Binding-site contacts:
Ligand atom C5 contacts residue TRP56 of chain 1.A at 3.4 Å (hydrophobic).
Ligand atom N7 contacts residue TRP56 of chain 1.A at 3.3 Å.
Ligand atom FAH contacts residue ALA204 of chain 1.A at 3.7 Å.
Ligand atom N9 contacts residue SO41 of chain 1.D at 3.7 Å.
Ligand atom C4 contacts residue TRP56 of chain 1.A at 3.5 Å (hydrophobic).
Ligand atom FAH contacts residue THR203 of chain 1.A at 3.6 Å.
Ligand atom O6 contacts residue TRP102 of chain 1.A at 3.0 Å (h-bond).
Ligand atom CAN contacts residue TRP166 of chain 1.A at 3.6 Å (hydrophobic).
Ligand atom CAL contacts residue HIS200 of chain 1.A at 3.6 Å.
Ligand atom FAI contacts residue TRP102 of chain 1.A at 3.6 Å.
Ligand atom O6 contacts residue MET101 of chain 1.A at 3.4 Å.
Ligand atom N2 contacts residue GLU103 of chain 1.A at 2.9 Å (salt-bridge).
Ligand atom C2 contacts residue GLU103 of chain 1.A at 3.6 Å.
Ligand atom C8 contacts residue SO41 of chain 1.D at 3.1 Å.
Ligand atom N1 contacts residue TRP56 of chain 1.A at 3.6 Å.
Ligand atom OAF contacts residue TRP56 of chain 1.A at 3.6 Å.
Ligand atom C2 contacts residue TRP56 of chain 1.A at 3.7 Å (hydrophobic).
Ligand atom CAQ contacts residue TRP56 of chain 1.A at 3.6 Å (hydrophobic).
Ligand atom CBB contacts residue TRP56 of chain 1.A at 3.6 Å (hydrophobic).
Ligand atom FAG contacts residue THR203 of chain 1.A at 3.6 Å.
Ligand atom O6 contacts residue TRP56 of chain 1.A at 3.5 Å.
Ligand atom N1 contacts residue TRP102 of chain 1.A at 3.8 Å.
Ligand atom FAI contacts residue ALA204 of chain 1.A at 3.3 Å.
Ligand atom CBD contacts residue SO41 of chain 1.D at 3.6 Å.
Ligand atom C6 contacts residue GLU103 of chain 1.A at 3.8 Å.
Ligand atom FAG contacts residue ALA204 of chain 1.A at 3.5 Å.
Ligand atom CBD contacts residue TRP56 of chain 1.A at 3.5 Å (hydrophobic).
Ligand atom N3 contacts residue TRP56 of chain 1.A at 3.7 Å.
Ligand atom OAU contacts residue SO41 of chain 1.D at 3.1 Å (h-bond).
Ligand atom CAM contacts residue SO41 of chain 1.D at 3.5 Å.
Ligand atom C6 contacts residue TRP56 of chain 1.A at 3.4 Å (hydrophobic).
Ligand atom N1 contacts residue GLU103 of chain 1.A at 3.0 Å (salt-bridge).
Ligand atom FAG contacts residue TRP102 of chain 1.A at 3.9 Å.
Ligand atom OAD contacts residue TRP102 of chain 1.A at 3.1 Å.
Ligand atom C6 contacts residue TRP102 of chain 1.A at 3.9 Å (hydrophobic).
Ligand atom C8 contacts residue TRP56 of chain 1.A at 3.5 Å (hydrophobic).
Ligand atom O6 contacts residue GLU103 of chain 1.A at 3.8 Å.
Ligand atom N9 contacts residue TRP56 of chain 1.A at 3.5 Å (h-bond).
Ligand atom CAK contacts residue ARG112 of chain 1.A at 3.6 Å.
Ligand atom CBG contacts residue ALA204 of chain 1.A at 3.7 Å (hydrophobic).

Sequence of chain 1.A:
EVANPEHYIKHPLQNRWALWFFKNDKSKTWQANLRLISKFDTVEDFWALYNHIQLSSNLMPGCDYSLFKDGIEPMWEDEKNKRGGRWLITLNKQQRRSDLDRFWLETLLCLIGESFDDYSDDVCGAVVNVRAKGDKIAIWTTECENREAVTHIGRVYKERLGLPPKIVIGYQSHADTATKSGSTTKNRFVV

A protein and the small-molecule ligand that binds it are described below.
Small molecule (SMILES): Nc1nc2c(c(=O)[nH]1)[n+](Cc1ccccc1)cn2[C@@H]1O[C@H](CNS(=O)(=O)C(F)(F)F)[C@@H](O)[C@H]1O